This small molecule binds to this protein.
Small molecule (SMILES): CC[C@H]1O[C@]2(C)[C@H](OC(C)=O)[C@@]1(C)O[C@@H](/C=C/C=C/C=C/c1oc(=O)cc(OC)c1C)[C@@H]2O

Binding-site contacts:
Ligand atom O17 contacts residue GLU399 of chain 1.B at 3.1 Å (salt-bridge).
Ligand atom O19 contacts residue TYR462 of chain 1.F at 3.6 Å.
Ligand atom O25 contacts residue GLN415 of chain 1.F at 3.1 Å (h-bond).
Ligand atom C9 contacts residue LEU346 of chain 1.F at 3.7 Å (hydrophobic).
Ligand atom O19 contacts residue GLU458 of chain 1.F at 3.8 Å.
Ligand atom C5 contacts residue GLN415 of chain 1.F at 3.5 Å.
Ligand atom C8 contacts residue LEU346 of chain 1.F at 3.5 Å (hydrophobic).
Ligand atom O17 contacts residue TYR462 of chain 1.F at 3.8 Å.
Ligand atom C24 contacts residue LEU382 of chain 1.F at 3.3 Å (hydrophobic).
Ligand atom C14 contacts residue TYR462 of chain 1.F at 3.6 Å (hydrophobic).
Ligand atom C14 contacts residue LEU346 of chain 1.F at 3.8 Å (hydrophobic).
Ligand atom C17 contacts residue TYR462 of chain 1.F at 3.6 Å (hydrophobic).
Ligand atom O19 contacts residue GLN459 of chain 1.F at 3.0 Å.
Ligand atom C9 contacts residue GLN415 of chain 1.F at 3.4 Å.
Ligand atom C24 contacts residue LEU355 of chain 1.F at 3.5 Å (hydrophobic).
Ligand atom C15 contacts residue TYR462 of chain 1.F at 3.5 Å (hydrophobic).
Ligand atom C18 contacts residue TYR462 of chain 1.F at 3.7 Å (hydrophobic).
Ligand atom O15 contacts residue ARG416 of chain 1.F at 3.2 Å (salt-bridge).
Ligand atom O19 contacts residue ARG416 of chain 1.F at 3.0 Å (salt-bridge).
Ligand atom C16 contacts residue GLU399 of chain 1.B at 3.2 Å.
Ligand atom C2 contacts residue LEU346 of chain 1.F at 3.5 Å (hydrophobic).
Ligand atom C20 contacts residue GLN389 of chain 1.F at 2.9 Å.
Ligand atom C7 contacts residue GLN415 of chain 1.F at 3.5 Å.
Ligand atom C21 contacts residue PRO354 of chain 1.F at 3.6 Å (hydrophobic).
Ligand atom C10 contacts residue ILE348 of chain 1.F at 3.5 Å (hydrophobic).
Ligand atom C11 contacts residue ILE348 of chain 1.F at 3.5 Å (hydrophobic).
Ligand atom C19 contacts residue ARG416 of chain 1.F at 3.6 Å.
Ligand atom O25 contacts residue LEU382 of chain 1.F at 3.4 Å.
Ligand atom C17 contacts residue GLU399 of chain 1.B at 3.3 Å.
Ligand atom O15 contacts residue TYR462 of chain 1.F at 3.5 Å.
Ligand atom O7 contacts residue ILE343 of chain 1.F at 3.7 Å.
Ligand atom C12 contacts residue ILE348 of chain 1.F at 3.4 Å (hydrophobic).
Ligand atom O4 contacts residue LEU346 of chain 1.F at 3.8 Å.
Ligand atom C10 contacts residue LEU346 of chain 1.F at 3.4 Å (hydrophobic).
Ligand atom C19 contacts residue TYR462 of chain 1.F at 3.5 Å (hydrophobic).
Ligand atom O3 contacts residue ILE343 of chain 1.F at 3.6 Å.
Ligand atom C22 contacts residue GLU399 of chain 1.B at 3.0 Å.
Ligand atom C22 contacts residue TYR462 of chain 1.F at 3.5 Å (hydrophobic).
Ligand atom C16 contacts residue TYR462 of chain 1.F at 3.5 Å (hydrophobic).
Ligand atom C12 contacts residue LEU346 of chain 1.F at 3.8 Å (hydrophobic).

Sequence of chain 1.F:
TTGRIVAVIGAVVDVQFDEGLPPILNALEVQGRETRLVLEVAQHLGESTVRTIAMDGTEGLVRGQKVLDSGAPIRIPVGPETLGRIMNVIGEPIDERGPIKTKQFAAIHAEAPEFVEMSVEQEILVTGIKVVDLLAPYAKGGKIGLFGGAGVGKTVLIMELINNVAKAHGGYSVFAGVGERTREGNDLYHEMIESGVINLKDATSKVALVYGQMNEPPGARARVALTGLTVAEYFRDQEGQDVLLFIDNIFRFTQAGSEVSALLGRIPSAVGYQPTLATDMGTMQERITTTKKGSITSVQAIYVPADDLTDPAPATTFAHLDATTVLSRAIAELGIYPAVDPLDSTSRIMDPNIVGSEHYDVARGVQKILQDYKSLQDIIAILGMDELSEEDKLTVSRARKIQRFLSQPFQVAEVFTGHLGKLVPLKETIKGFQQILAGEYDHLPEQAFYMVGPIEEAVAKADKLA

Sequence of chain 1.B:
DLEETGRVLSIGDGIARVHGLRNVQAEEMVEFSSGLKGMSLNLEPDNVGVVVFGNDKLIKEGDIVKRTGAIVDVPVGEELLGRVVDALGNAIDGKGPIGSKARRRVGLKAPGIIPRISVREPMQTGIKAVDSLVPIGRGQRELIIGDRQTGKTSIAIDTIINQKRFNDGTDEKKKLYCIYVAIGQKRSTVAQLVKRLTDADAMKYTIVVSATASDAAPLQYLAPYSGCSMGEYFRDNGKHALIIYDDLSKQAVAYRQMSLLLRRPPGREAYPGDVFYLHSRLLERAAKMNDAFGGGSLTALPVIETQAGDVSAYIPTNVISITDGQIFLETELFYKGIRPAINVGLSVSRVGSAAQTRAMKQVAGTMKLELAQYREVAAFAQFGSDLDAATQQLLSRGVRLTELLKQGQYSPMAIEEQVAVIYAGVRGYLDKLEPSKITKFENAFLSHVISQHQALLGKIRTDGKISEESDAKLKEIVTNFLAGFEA